Sequence of chain 1.B:
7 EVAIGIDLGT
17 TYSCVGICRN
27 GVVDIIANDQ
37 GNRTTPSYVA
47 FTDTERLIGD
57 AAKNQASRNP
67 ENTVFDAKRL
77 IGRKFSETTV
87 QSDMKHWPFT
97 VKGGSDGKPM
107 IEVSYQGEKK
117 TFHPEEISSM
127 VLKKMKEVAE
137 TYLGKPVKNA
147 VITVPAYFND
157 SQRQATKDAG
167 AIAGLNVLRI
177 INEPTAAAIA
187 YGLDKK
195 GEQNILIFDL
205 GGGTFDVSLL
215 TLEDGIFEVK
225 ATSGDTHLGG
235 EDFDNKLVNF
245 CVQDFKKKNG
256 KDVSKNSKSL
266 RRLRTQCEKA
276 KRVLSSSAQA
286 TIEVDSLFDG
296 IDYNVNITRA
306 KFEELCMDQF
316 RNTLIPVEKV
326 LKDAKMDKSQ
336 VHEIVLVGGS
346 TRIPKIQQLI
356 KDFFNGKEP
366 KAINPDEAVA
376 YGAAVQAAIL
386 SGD

Binding-site contacts:
Ligand atom O1B contacts residue ASP13 of chain 1.B at 3.5 Å (salt-bridge).
Ligand atom O2G contacts residue THR17 of chain 1.B at 3.0 Å (h-bond).
Ligand atom O2' contacts residue LYS276 of chain 1.B at 2.8 Å (salt-bridge).
Ligand atom N9 contacts residue GLY344 of chain 1.B at 3.4 Å (h-bond).
Ligand atom O2' contacts residue GOL1 of chain 1.M at 3.4 Å (h-bond).
Ligand atom O2A contacts residue GLY344 of chain 1.B at 3.0 Å (h-bond).
Ligand atom PG contacts residue MG1 of chain 1.J at 3.3 Å.
Ligand atom C4 contacts residue GLY344 of chain 1.B at 3.2 Å.
Ligand atom O2' contacts residue GLU273 of chain 1.B at 3.0 Å (salt-bridge).
Ligand atom O1A contacts residue ASP371 of chain 1.B at 3.5 Å.
Ligand atom O1G contacts residue GLY205 of chain 1.B at 3.3 Å.
Ligand atom N7 contacts residue ARG277 of chain 1.B at 3.5 Å (salt-bridge).
Ligand atom C3' contacts residue GOL1 of chain 1.M at 3.5 Å.
Ligand atom O2G contacts residue GLY207 of chain 1.B at 2.8 Å (h-bond).
Ligand atom O1A contacts residue TYR18 of chain 1.B at 3.4 Å.
Ligand atom O2B contacts residue TYR18 of chain 1.B at 2.8 Å (h-bond).
Ligand atom O4' contacts residue GLY344 of chain 1.B at 3.2 Å.
Ligand atom O3' contacts residue GLY234 of chain 1.B at 3.3 Å.
Ligand atom C2 contacts residue SER280 of chain 1.B at 3.4 Å.
Ligand atom O1G contacts residue THR208 of chain 1.B at 2.8 Å (h-bond).
Ligand atom O3' contacts residue GLY206 of chain 1.B at 3.4 Å.
Ligand atom C5' contacts residue GLY206 of chain 1.B at 3.4 Å.
Ligand atom O3G contacts residue MG1 of chain 1.J at 2.1 Å.
Ligand atom O5' contacts residue GLY344 of chain 1.B at 3.2 Å (h-bond).
Ligand atom O3' contacts residue LYS276 of chain 1.B at 3.2 Å (salt-bridge).
Ligand atom O2B contacts residue THR16 of chain 1.B at 3.3 Å (h-bond).
Ligand atom O2A contacts residue GLY343 of chain 1.B at 3.3 Å.
Ligand atom O4' contacts residue SER345 of chain 1.B at 3.5 Å (h-bond).
Ligand atom O3A contacts residue THR17 of chain 1.B at 3.1 Å (h-bond).
Ligand atom N1 contacts residue SER280 of chain 1.B at 2.7 Å (h-bond).
Ligand atom O2B contacts residue THR17 of chain 1.B at 2.8 Å (h-bond).
Ligand atom O3' contacts residue GOL1 of chain 1.M at 2.6 Å (h-bond).
Ligand atom N6 contacts residue ARG347 of chain 1.B at 3.4 Å.
Ligand atom C4' contacts residue GLY206 of chain 1.B at 3.5 Å.
Ligand atom C8 contacts residue ARG277 of chain 1.B at 3.5 Å.
Ligand atom O1B contacts residue TYR18 of chain 1.B at 3.4 Å (h-bond).
Ligand atom O2B contacts residue GLY15 of chain 1.B at 3.5 Å.
Ligand atom N7 contacts residue ARG347 of chain 1.B at 3.3 Å (salt-bridge).
Ligand atom O3G contacts residue THR16 of chain 1.B at 2.8 Å (h-bond).
Ligand atom O2G contacts residue GLY206 of chain 1.B at 3.1 Å (h-bond).

This small molecule binds to this protein.
Small molecule (SMILES): Nc1ncnc2c1ncn2[C@@H]1O[C@H](CO[P](=O)(O)O[P](=O)(O)NP(=O)(O)O)[C@@H](O)[C@H]1O